Sequence of chain 1.F:
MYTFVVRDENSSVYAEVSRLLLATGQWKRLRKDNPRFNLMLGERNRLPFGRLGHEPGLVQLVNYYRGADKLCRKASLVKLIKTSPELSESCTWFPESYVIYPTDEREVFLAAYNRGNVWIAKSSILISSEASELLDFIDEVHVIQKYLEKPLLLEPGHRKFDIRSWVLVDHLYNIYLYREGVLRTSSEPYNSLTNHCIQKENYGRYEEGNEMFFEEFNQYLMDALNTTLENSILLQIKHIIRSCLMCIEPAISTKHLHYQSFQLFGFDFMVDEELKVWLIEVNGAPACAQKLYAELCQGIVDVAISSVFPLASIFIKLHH

Binding-site contacts:
Ligand atom O3A contacts residue GLU331 of chain 1.F at 3.4 Å (salt-bridge).
Ligand atom C5' contacts residue ASN242 of chain 1.F at 3.3 Å.
Ligand atom O3G contacts residue ASN333 of chain 1.F at 3.1 Å (h-bond).
Ligand atom O1G contacts residue ASN333 of chain 1.F at 3.5 Å (h-bond).
Ligand atom O1G contacts residue ASP318 of chain 1.F at 2.6 Å (salt-bridge).
Ligand atom PA contacts residue GLU331 of chain 1.F at 3.1 Å.
Ligand atom N6 contacts residue GLN183 of chain 1.F at 3.0 Å (h-bond).
Ligand atom PB contacts residue MG1 of chain 1.X at 3.6 Å.
Ligand atom C2 contacts residue LYS198 of chain 1.F at 3.5 Å.
Ligand atom O1G contacts residue GLU331 of chain 1.F at 3.1 Å.
Ligand atom N3 contacts residue MET320 of chain 1.F at 3.4 Å.
Ligand atom O2B contacts residue MG1 of chain 1.X at 2.2 Å.
Ligand atom O2' contacts residue THR241 of chain 1.F at 2.8 Å (h-bond).
Ligand atom O1A contacts residue LYS74 of chain 1.F at 3.1 Å.
Ligand atom O3G contacts residue MG1 of chain 1.X at 2.5 Å.
Ligand atom N1 contacts residue LEU186 of chain 1.F at 3.0 Å (h-bond).
Ligand atom C3B contacts residue GLU331 of chain 1.F at 3.3 Å.
Ligand atom O3' contacts residue THR241 of chain 1.F at 2.6 Å (h-bond).
Ligand atom O1G contacts residue MG1 of chain 1.X at 3.6 Å.
Ligand atom O2A contacts residue ILE330 of chain 1.F at 3.6 Å.
Ligand atom PB contacts residue GLU331 of chain 1.F at 3.2 Å.
Ligand atom PG contacts residue ASP318 of chain 1.F at 3.5 Å.
Ligand atom O2' contacts residue MET320 of chain 1.F at 3.5 Å.
Ligand atom O2G contacts residue ARG202 of chain 1.F at 3.1 Å (salt-bridge).
Ligand atom O1G contacts residue ARG202 of chain 1.F at 3.6 Å (salt-bridge).
Ligand atom C2 contacts residue TYR185 of chain 1.F at 3.5 Å (hydrophobic).
Ligand atom C2 contacts residue LEU186 of chain 1.F at 3.5 Å (hydrophobic).
Ligand atom N3 contacts residue TYR185 of chain 1.F at 3.5 Å.
Ligand atom PG contacts residue MG1 of chain 1.X at 3.5 Å.
Ligand atom C4' contacts residue ASN242 of chain 1.F at 3.4 Å.
Ligand atom O2A contacts residue GLU331 of chain 1.F at 2.8 Å (salt-bridge).
Ligand atom O2B contacts residue LYS74 of chain 1.F at 3.2 Å (salt-bridge).
Ligand atom N3 contacts residue LYS198 of chain 1.F at 3.1 Å (salt-bridge).
Ligand atom O1A contacts residue GLU331 of chain 1.F at 3.0 Å (salt-bridge).
Ligand atom N6 contacts residue LYS184 of chain 1.F at 2.9 Å (salt-bridge).
Ligand atom C2' contacts residue MET320 of chain 1.F at 3.6 Å (hydrophobic).
Ligand atom O3' contacts residue ASP200 of chain 1.F at 3.3 Å (salt-bridge).
Ligand atom O1B contacts residue ASN242 of chain 1.F at 3.3 Å (h-bond).
Ligand atom O2B contacts residue GLU331 of chain 1.F at 2.7 Å (salt-bridge).
Ligand atom O2G contacts residue ARG222 of chain 1.F at 3.2 Å (salt-bridge).

The small molecule below binds the protein below.
Small molecule (SMILES): Nc1ncnc2c1ncn2[C@@H]1O[C@H](CO[P](=O)(O)O[P](=O)(O)CP(=O)(O)O)[C@@H](O)[C@H]1O